Sequence of chain 1.C:
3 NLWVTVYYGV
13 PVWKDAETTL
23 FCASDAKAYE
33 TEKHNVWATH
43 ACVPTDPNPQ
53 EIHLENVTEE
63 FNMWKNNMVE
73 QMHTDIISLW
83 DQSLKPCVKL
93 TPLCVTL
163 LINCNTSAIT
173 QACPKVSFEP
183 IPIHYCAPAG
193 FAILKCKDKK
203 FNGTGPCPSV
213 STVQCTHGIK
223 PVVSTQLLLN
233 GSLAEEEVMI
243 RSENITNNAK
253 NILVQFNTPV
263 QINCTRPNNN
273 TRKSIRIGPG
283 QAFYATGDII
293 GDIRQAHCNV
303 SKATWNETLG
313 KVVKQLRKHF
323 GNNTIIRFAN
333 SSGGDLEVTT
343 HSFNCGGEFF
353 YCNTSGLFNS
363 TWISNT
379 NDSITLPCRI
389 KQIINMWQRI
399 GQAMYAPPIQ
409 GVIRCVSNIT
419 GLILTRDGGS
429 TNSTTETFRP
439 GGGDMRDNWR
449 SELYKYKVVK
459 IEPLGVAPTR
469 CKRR

A protein and the small-molecule ligand that binds it are described below.
Small molecule (SMILES): CC(=O)N[C@H]1[C@H](O[C@H]2[C@H](O)[C@@H](NC(C)=O)CO[C@@H]2CO)O[C@H](CO)[C@@H](O)[C@@H]1O

Binding-site contacts:
Ligand atom C2 contacts residue THR206 of chain 1.C at 4.5 Å.
Ligand atom C5 contacts residue ASN204 of chain 1.C at 3.6 Å.
Ligand atom C2 contacts residue ASN204 of chain 1.C at 2.4 Å.
Ligand atom C1 contacts residue THR206 of chain 1.C at 3.8 Å.
Ligand atom C7 contacts residue ASN204 of chain 1.C at 3.2 Å.
Ligand atom C8 contacts residue ASN204 of chain 1.C at 4.4 Å.
Ligand atom C6 contacts residue THR206 of chain 1.C at 4.3 Å.
Ligand atom C3 contacts residue ASN204 of chain 1.C at 3.8 Å.
Ligand atom C4 contacts residue ASN204 of chain 1.C at 4.2 Å.
Ligand atom O5 contacts residue THR206 of chain 1.C at 3.2 Å (h-bond).
Ligand atom O7 contacts residue ASN204 of chain 1.C at 3.1 Å (h-bond).
Ligand atom O5 contacts residue ASN204 of chain 1.C at 2.3 Å (h-bond).
Ligand atom C8 contacts residue THR206 of chain 1.C at 3.8 Å.
Ligand atom N2 contacts residue ASN204 of chain 1.C at 2.9 Å (h-bond).
Ligand atom C5 contacts residue THR206 of chain 1.C at 4.3 Å.
Ligand atom C1 contacts residue ASN204 of chain 1.C at 1.4 Å.